Binding-site contacts:
Ligand atom C3' contacts residue ASP251 of chain 1.E at 3.5 Å.
Ligand atom P contacts residue GLY274 of chain 1.E at 3.8 Å.
Ligand atom C2 contacts residue GLY209 of chain 1.E at 3.6 Å.
Ligand atom O3P contacts residue ARG275 of chain 1.E at 3.5 Å (salt-bridge).
Ligand atom C2 contacts residue GLY208 of chain 1.E at 3.7 Å.
Ligand atom C2 contacts residue ILE213 of chain 1.E at 3.6 Å (hydrophobic).
Ligand atom O3P contacts residue GLY252 of chain 1.E at 3.5 Å.
Ligand atom O1P contacts residue TYR298 of chain 1.E at 3.5 Å (h-bond).
Ligand atom C6 contacts residue GLU301 of chain 1.E at 3.8 Å.
Ligand atom N1 contacts residue ILE211 of chain 1.E at 2.5 Å (h-bond).
Ligand atom O2P contacts residue GLY274 of chain 1.E at 3.1 Å (h-bond).
Ligand atom O3' contacts residue ASP251 of chain 1.E at 2.8 Å (salt-bridge).
Ligand atom O3' contacts residue ALA58 of chain 1.E at 3.2 Å.
Ligand atom C5' contacts residue GLY274 of chain 1.E at 3.8 Å.
Ligand atom C6 contacts residue ILE213 of chain 1.E at 3.8 Å (hydrophobic).
Ligand atom O3' contacts residue MET272 of chain 1.E at 3.2 Å.
Ligand atom N7 contacts residue GLY300 of chain 1.E at 3.6 Å.
Ligand atom C4' contacts residue ASP251 of chain 1.E at 3.5 Å.
Ligand atom C6 contacts residue ILE211 of chain 1.E at 3.8 Å (hydrophobic).
Ligand atom O5' contacts residue GLY274 of chain 1.E at 3.5 Å (h-bond).
Ligand atom C2 contacts residue ILE211 of chain 1.E at 2.9 Å (hydrophobic).
Ligand atom O3P contacts residue GLY253 of chain 1.E at 3.1 Å (h-bond).
Ligand atom O6 contacts residue GLY300 of chain 1.E at 3.3 Å.
Ligand atom N3 contacts residue GLY208 of chain 1.E at 3.1 Å (h-bond).
Ligand atom O6 contacts residue GLU301 of chain 1.E at 3.4 Å (salt-bridge).
Ligand atom C4 contacts residue ILE213 of chain 1.E at 3.5 Å (hydrophobic).
Ligand atom C5 contacts residue ILE213 of chain 1.E at 3.4 Å (hydrophobic).
Ligand atom C6 contacts residue GLY302 of chain 1.E at 3.6 Å.
Ligand atom O2' contacts residue GLY208 of chain 1.E at 3.5 Å.
Ligand atom N1 contacts residue GLY302 of chain 1.E at 3.7 Å.
Ligand atom N3 contacts residue ILE213 of chain 1.E at 3.7 Å.
Ligand atom O2' contacts residue ASP251 of chain 1.E at 2.4 Å (salt-bridge).
Ligand atom N1 contacts residue ILE213 of chain 1.E at 3.8 Å.
Ligand atom C3' contacts residue MET60 of chain 1.E at 3.8 Å (hydrophobic).
Ligand atom N7 contacts residue ILE213 of chain 1.E at 3.8 Å.
Ligand atom O2P contacts residue ARG275 of chain 1.E at 3.5 Å (salt-bridge).
Ligand atom O6 contacts residue GLY302 of chain 1.E at 3.1 Å (h-bond).
Ligand atom O1P contacts residue ARG275 of chain 1.E at 3.1 Å (salt-bridge).
Ligand atom O5' contacts residue GLY252 of chain 1.E at 3.2 Å.
Ligand atom C2' contacts residue ASP251 of chain 1.E at 3.7 Å.

The small molecule below binds the protein below.
Small molecule (SMILES): O=c1[nH]cnc2c1ncn2[C@@H]1O[C@H](COP(=O)(O)O)[C@@H](O)[C@H]1O

Sequence of chain 1.E:
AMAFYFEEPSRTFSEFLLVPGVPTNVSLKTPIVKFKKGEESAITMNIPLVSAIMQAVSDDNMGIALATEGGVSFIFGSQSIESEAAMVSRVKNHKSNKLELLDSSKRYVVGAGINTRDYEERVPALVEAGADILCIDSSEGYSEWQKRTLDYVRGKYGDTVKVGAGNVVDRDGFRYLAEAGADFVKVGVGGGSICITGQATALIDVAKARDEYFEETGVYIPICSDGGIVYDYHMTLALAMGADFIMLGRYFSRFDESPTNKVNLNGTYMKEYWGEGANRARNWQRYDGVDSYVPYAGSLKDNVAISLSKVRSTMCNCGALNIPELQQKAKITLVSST